Binding-site contacts:
Ligand atom C17 contacts residue LYS122 of chain 19.B at 3.6 Å.
Ligand atom C16 contacts residue ARG306 of chain 17.B at 2.6 Å.
Ligand atom C6 contacts residue ASP118 of chain 19.B at 3.6 Å.
Ligand atom O9 contacts residue ASP295 of chain 17.B at 3.5 Å (salt-bridge).
Ligand atom C4 contacts residue ARG306 of chain 17.B at 3.2 Å.
Ligand atom C3 contacts residue ASP295 of chain 17.B at 3.3 Å.
Ligand atom C5 contacts residue ASP295 of chain 17.B at 3.0 Å.
Ligand atom C4 contacts residue LYS297 of chain 17.B at 2.9 Å.
Ligand atom C9 contacts residue ASP295 of chain 17.B at 3.6 Å.
Ligand atom O1 contacts residue PHE294 of chain 17.B at 3.5 Å (h-bond).
Ligand atom O91 contacts residue ASP295 of chain 17.B at 2.6 Å (salt-bridge).
Ligand atom C26 contacts residue TYR310 of chain 17.B at 3.8 Å (hydrophobic).
Ligand atom O2 contacts residue ASP295 of chain 17.B at 1.6 Å (salt-bridge).
Ligand atom O24 contacts residue TYR310 of chain 17.B at 3.2 Å (h-bond).
Ligand atom O8 contacts residue ASP118 of chain 19.B at 2.9 Å (salt-bridge).
Ligand atom C2 contacts residue ARG306 of chain 17.B at 3.5 Å.
Ligand atom O1 contacts residue ALA296 of chain 17.B at 3.0 Å (h-bond).
Ligand atom C3 contacts residue ARG306 of chain 17.B at 3.0 Å.
Ligand atom C4 contacts residue ASP295 of chain 17.B at 3.7 Å.
Ligand atom O2 contacts residue ARG306 of chain 17.B at 3.0 Å (salt-bridge).
Ligand atom C25 contacts residue ARG306 of chain 17.B at 3.5 Å.
Ligand atom O2 contacts residue LYS297 of chain 17.B at 3.5 Å (salt-bridge).
Ligand atom C26 contacts residue PHE294 of chain 17.B at 3.8 Å (hydrophobic).
Ligand atom O7 contacts residue ASP118 of chain 19.B at 3.6 Å.
Ligand atom C6 contacts residue ASP295 of chain 17.B at 3.7 Å.
Ligand atom O1 contacts residue ASP295 of chain 17.B at 2.7 Å (salt-bridge).
Ligand atom C7 contacts residue LYS297 of chain 17.B at 3.3 Å.
Ligand atom C7 contacts residue ASP295 of chain 17.B at 3.6 Å.
Ligand atom O15 contacts residue ASP295 of chain 17.B at 3.6 Å.
Ligand atom C6 contacts residue LYS297 of chain 17.B at 2.4 Å.
Ligand atom O2 contacts residue ALA296 of chain 17.B at 3.5 Å (h-bond).
Ligand atom O3 contacts residue ARG306 of chain 17.B at 2.1 Å (salt-bridge).
Ligand atom C27 contacts residue PHE341 of chain 17.B at 3.5 Å (hydrophobic).
Ligand atom O24 contacts residue PHE294 of chain 17.B at 2.5 Å (h-bond).
Ligand atom C24 contacts residue TYR310 of chain 17.B at 3.8 Å (hydrophobic).
Ligand atom C2 contacts residue ASP295 of chain 17.B at 1.9 Å.
Ligand atom C23 contacts residue PHE294 of chain 17.B at 3.5 Å (hydrophobic).
Ligand atom C24 contacts residue PHE294 of chain 17.B at 3.2 Å (hydrophobic).
Ligand atom C5 contacts residue LYS297 of chain 17.B at 2.7 Å.
Ligand atom C1 contacts residue ASP295 of chain 17.B at 2.5 Å.

Sequence of chain 17.B:
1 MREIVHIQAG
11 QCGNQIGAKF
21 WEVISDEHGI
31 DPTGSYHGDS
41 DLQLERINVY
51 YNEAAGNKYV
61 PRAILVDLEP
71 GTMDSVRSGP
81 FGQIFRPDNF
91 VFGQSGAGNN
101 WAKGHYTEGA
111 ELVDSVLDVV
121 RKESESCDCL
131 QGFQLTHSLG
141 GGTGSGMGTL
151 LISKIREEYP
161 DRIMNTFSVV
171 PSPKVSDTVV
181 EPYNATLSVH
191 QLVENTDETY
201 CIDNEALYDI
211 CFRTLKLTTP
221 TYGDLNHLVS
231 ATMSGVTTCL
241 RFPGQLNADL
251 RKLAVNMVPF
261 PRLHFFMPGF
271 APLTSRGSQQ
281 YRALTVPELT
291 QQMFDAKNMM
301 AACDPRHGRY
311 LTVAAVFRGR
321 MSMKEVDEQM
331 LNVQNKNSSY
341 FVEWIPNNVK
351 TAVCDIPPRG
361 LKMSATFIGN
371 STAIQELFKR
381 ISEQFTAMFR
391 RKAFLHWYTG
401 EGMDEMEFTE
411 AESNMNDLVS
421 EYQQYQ

The small molecule below binds the protein below.
Small molecule (SMILES): CC[C@H](/C=C(/C)[C@@H]1C[C@@H](OC)C[C@H](O)C(C)(C)[C@@]2(O)O[C@@H](C[C@@H](OC)[C@H](O)C(=O)O1)C[C@@H](OC)[C@H]2O)CO

Sequence of chain 19.B:
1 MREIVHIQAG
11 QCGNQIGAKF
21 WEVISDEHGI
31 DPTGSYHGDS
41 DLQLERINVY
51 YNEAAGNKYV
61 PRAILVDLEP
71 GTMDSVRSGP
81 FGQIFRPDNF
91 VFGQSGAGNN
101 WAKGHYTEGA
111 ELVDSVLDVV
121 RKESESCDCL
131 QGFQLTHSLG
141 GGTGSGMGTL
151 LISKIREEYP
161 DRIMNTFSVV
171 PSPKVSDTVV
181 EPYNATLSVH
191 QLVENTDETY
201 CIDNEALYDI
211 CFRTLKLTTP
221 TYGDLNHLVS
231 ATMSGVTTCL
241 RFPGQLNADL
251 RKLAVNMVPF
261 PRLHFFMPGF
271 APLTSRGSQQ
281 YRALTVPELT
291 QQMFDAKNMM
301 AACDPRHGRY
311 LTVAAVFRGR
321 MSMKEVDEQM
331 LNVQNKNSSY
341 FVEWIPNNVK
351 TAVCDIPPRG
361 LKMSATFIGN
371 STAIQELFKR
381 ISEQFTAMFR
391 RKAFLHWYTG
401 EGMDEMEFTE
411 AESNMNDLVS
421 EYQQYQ